The small molecule below binds the protein below.
Small molecule (SMILES): CCn1nc2c(C(F)(F)F)cccc2c1-c1ccc(O)cc1O

Binding-site contacts:
Ligand atom O01 contacts residue GLU51 of chain 1.A at 2.7 Å (salt-bridge).
Ligand atom N01 contacts residue LEU82 of chain 1.A at 3.9 Å.
Ligand atom C16 contacts residue LEU44 of chain 1.A at 3.8 Å (hydrophobic).
Ligand atom F03 contacts residue GLY219 of chain 1.A at 3.6 Å.
Ligand atom F01 contacts residue LEU223 of chain 1.A at 3.3 Å.
Ligand atom C07 contacts residue PHE123 of chain 1.A at 4.0 Å (hydrophobic).
Ligand atom C13 contacts residue LEU85 of chain 1.A at 3.5 Å (hydrophobic).
Ligand atom N02 contacts residue LEU223 of chain 1.A at 3.8 Å.
Ligand atom F02 contacts residue GLY219 of chain 1.A at 2.9 Å.
Ligand atom C02 contacts residue ALA48 of chain 1.A at 3.9 Å (hydrophobic).
Ligand atom C02 contacts residue LEU223 of chain 1.A at 4.1 Å (hydrophobic).
Ligand atom F03 contacts residue HIS222 of chain 1.A at 3.7 Å.
Ligand atom C05 contacts residue GLY219 of chain 1.A at 4.0 Å.
Ligand atom C07 contacts residue LEU126 of chain 1.A at 3.8 Å (hydrophobic).
Ligand atom F01 contacts residue MET119 of chain 1.A at 3.5 Å.
Ligand atom F02 contacts residue LEU223 of chain 1.A at 3.1 Å.
Ligand atom F03 contacts residue MET119 of chain 1.A at 3.5 Å.
Ligand atom O01 contacts residue ARG92 of chain 1.A at 3.1 Å (salt-bridge).
Ligand atom C15 contacts residue PHE102 of chain 1.A at 4.0 Å (hydrophobic).
Ligand atom F01 contacts residue MET41 of chain 1.A at 3.4 Å.
Ligand atom C15 contacts residue GLU51 of chain 1.A at 3.5 Å.
Ligand atom C09 contacts residue LEU44 of chain 1.A at 4.0 Å (hydrophobic).
Ligand atom C08 contacts residue PHE102 of chain 1.A at 3.6 Å (hydrophobic).
Ligand atom C01 contacts residue ALA48 of chain 1.A at 3.6 Å (hydrophobic).
Ligand atom F03 contacts residue ILE122 of chain 1.A at 3.3 Å.
Ligand atom C14 contacts residue PHE102 of chain 1.A at 4.0 Å (hydrophobic).
Ligand atom F01 contacts residue HIS222 of chain 1.A at 3.7 Å.
Ligand atom C05 contacts residue MET119 of chain 1.A at 4.0 Å (hydrophobic).
Ligand atom C14 contacts residue GLU51 of chain 1.A at 3.4 Å.
Ligand atom C12 contacts residue PHE102 of chain 1.A at 4.1 Å (hydrophobic).
Ligand atom C06 contacts residue MET119 of chain 1.A at 3.6 Å (hydrophobic).
Ligand atom O01 contacts residue LEU85 of chain 1.A at 4.0 Å.
Ligand atom C02 contacts residue LEU82 of chain 1.A at 3.9 Å (hydrophobic).
Ligand atom C15 contacts residue LEU44 of chain 1.A at 4.0 Å (hydrophobic).
Ligand atom O02 contacts residue ALA48 of chain 1.A at 3.6 Å.
Ligand atom C11 contacts residue PHE102 of chain 1.A at 4.0 Å (hydrophobic).
Ligand atom O02 contacts residue LEU44 of chain 1.A at 2.7 Å (h-bond).
Ligand atom C08 contacts residue LEU44 of chain 1.A at 4.0 Å (hydrophobic).
Ligand atom C13 contacts residue LEU89 of chain 1.A at 4.0 Å (hydrophobic).
Ligand atom C05 contacts residue LEU223 of chain 1.A at 4.0 Å (hydrophobic).

Sequence of chain 1.A:
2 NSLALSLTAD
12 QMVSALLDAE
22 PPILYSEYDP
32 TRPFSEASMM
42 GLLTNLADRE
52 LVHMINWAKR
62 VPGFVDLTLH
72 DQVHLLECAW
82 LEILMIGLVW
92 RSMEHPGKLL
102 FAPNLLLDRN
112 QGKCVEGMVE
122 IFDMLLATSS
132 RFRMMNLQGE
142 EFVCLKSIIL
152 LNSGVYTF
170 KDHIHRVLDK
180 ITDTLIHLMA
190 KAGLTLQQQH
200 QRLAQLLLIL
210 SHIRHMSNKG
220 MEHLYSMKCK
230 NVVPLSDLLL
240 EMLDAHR